Sequence of chain 1.B:
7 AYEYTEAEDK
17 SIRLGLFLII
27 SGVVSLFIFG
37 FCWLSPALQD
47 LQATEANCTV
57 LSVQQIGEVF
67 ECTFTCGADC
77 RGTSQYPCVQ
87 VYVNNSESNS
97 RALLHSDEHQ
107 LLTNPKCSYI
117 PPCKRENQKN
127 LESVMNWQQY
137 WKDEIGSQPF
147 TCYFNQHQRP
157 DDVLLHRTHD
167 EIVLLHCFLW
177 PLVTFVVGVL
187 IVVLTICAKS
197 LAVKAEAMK

This protein binds this small molecule.
Small molecule (SMILES): CC(=O)N[C@@H]1[C@@H](O)[C@H](O)[C@@H](CO)O[C@H]1O

Binding-site contacts:
Ligand atom C1 contacts residue ASN95 of chain 1.B at 4.4 Å.
Ligand atom O7 contacts residue THR55 of chain 1.B at 3.5 Å (h-bond).
Ligand atom C7 contacts residue THR55 of chain 1.B at 4.2 Å.
Ligand atom C2 contacts residue ASN90 of chain 1.B at 2.5 Å.
Ligand atom C8 contacts residue THR55 of chain 1.B at 4.4 Å.
Ligand atom O7 contacts residue ASN91 of chain 1.B at 3.8 Å.
Ligand atom O5 contacts residue ASN95 of chain 1.B at 3.5 Å (h-bond).
Ligand atom O5 contacts residue ASN90 of chain 1.B at 2.4 Å (h-bond).
Ligand atom C4 contacts residue ASN95 of chain 1.B at 3.4 Å.
Ligand atom O6 contacts residue ASN90 of chain 1.B at 4.2 Å.
Ligand atom C5 contacts residue ASN90 of chain 1.B at 3.7 Å.
Ligand atom C8 contacts residue ASN90 of chain 1.B at 4.4 Å.
Ligand atom C6 contacts residue ASN95 of chain 1.B at 3.4 Å.
Ligand atom C4 contacts residue ASN90 of chain 1.B at 4.2 Å.
Ligand atom C7 contacts residue ASN95 of chain 1.B at 4.5 Å.
Ligand atom C3 contacts residue ASN90 of chain 1.B at 3.8 Å.
Ligand atom C5 contacts residue ASN95 of chain 1.B at 3.6 Å.
Ligand atom O6 contacts residue ASN95 of chain 1.B at 3.4 Å (h-bond).
Ligand atom O3 contacts residue ASN95 of chain 1.B at 3.5 Å.
Ligand atom C2 contacts residue ASN95 of chain 1.B at 4.2 Å.
Ligand atom C1 contacts residue ASN90 of chain 1.B at 1.4 Å.
Ligand atom O4 contacts residue ASN95 of chain 1.B at 4.2 Å.
Ligand atom O6 contacts residue SER96 of chain 1.B at 4.3 Å.
Ligand atom O7 contacts residue ASN90 of chain 1.B at 3.0 Å (h-bond).
Ligand atom C3 contacts residue ASN95 of chain 1.B at 4.1 Å.
Ligand atom N2 contacts residue ASN90 of chain 1.B at 3.0 Å (h-bond).
Ligand atom O7 contacts residue ASN95 of chain 1.B at 3.8 Å.
Ligand atom C7 contacts residue ASN90 of chain 1.B at 3.2 Å.